A protein and the small-molecule ligand that binds it are described below.
Small molecule (SMILES): Nc1ccn([C@H]2C[C@H](O[P](=O)(O)OC[C@H]3O[C@@H](n4cnc5c4NC=NC5N)C[C@@H]3O[P](=O)(O)OC[C@H]3O[C@@H](n4cnc5c(=O)[nH]c(N)nc54)C[C@@H]3O[P](=O)(O)OC[C@H]3O[C@@H](n4cnc5c(=O)[nH]c(N)nc54)C[C@@H]3O[P](=O)(O)OC[C@H]3O[C@@H](n4ccc(N)nc4=O)C[C@@H]3O[P](=O)(O)OC[C@H]3O[C@@H](n4ccc(N)nc4=O)C[C@@H]3O[P](=O)(O)OC[C@H]3O[C@@H](n4cnc5c4NC=NC5N)C[C@@H]3O[P](=O)(O)OC[C@H]3O[C@@H](n4cnc5c4NC=NC5N)C[C@@H]3O[P](=O)(O)OC[C@H]3O[C@@H](n4cnc5c4NC=NC5N)C[C@@H]3O)[C@@H](COP(=O)=O)O2)c(=O)n1

Binding-site contacts:
Ligand atom N2 contacts residue TYR236 of chain 2.A at 3.4 Å (h-bond).
Ligand atom N1 contacts residue DG3 of chain 2.D at 3.2 Å (h-bond).
Ligand atom N2 contacts residue SER239 of chain 2.A at 3.2 Å (h-bond).
Ligand atom C8 contacts residue THR334 of chain 2.A at 3.4 Å.
Ligand atom C4 contacts residue TYR236 of chain 2.A at 3.4 Å (hydrophobic).
Ligand atom N3 contacts residue TYR236 of chain 2.A at 3.3 Å.
Ligand atom C2 contacts residue ASP235 of chain 2.A at 3.2 Å.
Ligand atom O4' contacts residue GLN335 of chain 2.A at 2.9 Å (h-bond).
Ligand atom N3 contacts residue MET234 of chain 2.A at 2.6 Å.
Ligand atom N9 contacts residue ASP333 of chain 2.A at 3.3 Å (salt-bridge).
Ligand atom N7 contacts residue ASP333 of chain 2.A at 3.4 Å (salt-bridge).
Ligand atom C5 contacts residue ASP333 of chain 2.A at 3.1 Å.
Ligand atom C2 contacts residue ASP237 of chain 2.A at 3.2 Å.
Ligand atom OP2 contacts residue SER123 of chain 2.A at 2.3 Å (h-bond).
Ligand atom OP1 contacts residue GLY120 of chain 2.A at 3.0 Å.
Ligand atom N7 contacts residue GLN335 of chain 2.A at 3.0 Å (h-bond).
Ligand atom C2 contacts residue TYR236 of chain 2.A at 3.4 Å (hydrophobic).
Ligand atom N2 contacts residue DG3 of chain 2.D at 3.3 Å (h-bond).
Ligand atom C4 contacts residue MET234 of chain 2.A at 3.1 Å (hydrophobic).
Ligand atom OP1 contacts residue PRO337 of chain 2.A at 3.1 Å.
Ligand atom O6 contacts residue ASP237 of chain 2.A at 2.8 Å (salt-bridge).
Ligand atom N2 contacts residue ASP237 of chain 2.A at 2.9 Å (salt-bridge).
Ligand atom C4 contacts residue ASP333 of chain 2.A at 3.1 Å.
Ligand atom C4' contacts residue GLN335 of chain 2.A at 3.2 Å.
Ligand atom N7 contacts residue THR334 of chain 2.A at 3.2 Å.
Ligand atom N1 contacts residue ASP235 of chain 2.A at 3.4 Å (salt-bridge).
Ligand atom N1 contacts residue ASP237 of chain 2.A at 2.6 Å (salt-bridge).
Ligand atom N4 contacts residue DG2 of chain 2.B at 2.9 Å (h-bond).
Ligand atom N3 contacts residue DG2 of chain 2.B at 2.9 Å (h-bond).
Ligand atom O3' contacts residue PRO125 of chain 2.A at 3.3 Å.
Ligand atom O2 contacts residue DG2 of chain 2.B at 2.8 Å (h-bond).
Ligand atom OP1 contacts residue PRO125 of chain 2.A at 3.3 Å.
Ligand atom O5' contacts residue TYR418 of chain 2.A at 3.4 Å (h-bond).
Ligand atom C5 contacts residue DG3 of chain 2.D at 3.4 Å.
Ligand atom C6 contacts residue DG3 of chain 2.D at 3.4 Å.
Ligand atom O4' contacts residue ARG420 of chain 2.A at 3.4 Å.
Ligand atom C8 contacts residue GLN335 of chain 2.A at 3.4 Å.
Ligand atom N3 contacts residue DG3 of chain 2.D at 3.4 Å.
Ligand atom C8 contacts residue ASP333 of chain 2.A at 3.4 Å.
Ligand atom C2 contacts residue MET234 of chain 2.A at 2.9 Å (hydrophobic).

Sequence of chain 2.A:
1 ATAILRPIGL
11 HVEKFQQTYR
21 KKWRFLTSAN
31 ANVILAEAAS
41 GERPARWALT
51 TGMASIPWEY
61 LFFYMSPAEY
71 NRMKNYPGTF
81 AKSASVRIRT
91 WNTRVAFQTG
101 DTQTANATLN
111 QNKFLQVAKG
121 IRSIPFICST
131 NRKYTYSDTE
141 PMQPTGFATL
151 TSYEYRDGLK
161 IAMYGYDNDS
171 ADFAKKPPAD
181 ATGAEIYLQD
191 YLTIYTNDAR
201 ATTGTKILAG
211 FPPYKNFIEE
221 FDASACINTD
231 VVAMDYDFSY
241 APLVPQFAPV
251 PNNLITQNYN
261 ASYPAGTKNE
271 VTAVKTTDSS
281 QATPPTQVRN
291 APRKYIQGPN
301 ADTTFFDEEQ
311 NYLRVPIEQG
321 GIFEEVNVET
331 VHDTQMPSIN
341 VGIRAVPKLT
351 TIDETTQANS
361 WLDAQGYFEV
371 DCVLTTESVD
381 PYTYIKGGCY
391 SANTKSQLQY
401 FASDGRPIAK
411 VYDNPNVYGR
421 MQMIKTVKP